Binding-site contacts:
Ligand atom C1' contacts residue GLY67 of chain 56.B at 4.4 Å.
Ligand atom OP1 contacts residue ARG208 of chain 60.C at 4.1 Å.
Ligand atom O2' contacts residue GLY67 of chain 56.B at 3.3 Å (h-bond).
Ligand atom OP1 contacts residue ARG208 of chain 56.B at 4.1 Å.
Ligand atom N3 contacts residue ARG65 of chain 56.B at 4.1 Å.
Ligand atom P contacts residue ARG208 of chain 60.C at 4.5 Å.
Ligand atom OP2 contacts residue ARG208 of chain 60.C at 4.4 Å.
Ligand atom O2' contacts residue ARG208 of chain 56.B at 4.1 Å.
Ligand atom O2' contacts residue ARG65 of chain 56.B at 4.3 Å.
Ligand atom O5' contacts residue ARG208 of chain 60.C at 4.0 Å.
Ligand atom OP1 contacts residue SER211 of chain 56.B at 4.3 Å.
Ligand atom O2' contacts residue ALA66 of chain 56.B at 3.6 Å.

A protein and the small-molecule ligand that binds it are described below.
Small molecule (SMILES): Nc1ncnc2c1ncn2[C@@H]1O[C@H](CO[P](=O)(O)O[C@H]2[C@@H](O)[C@H](n3cnc4c(N)ncnc43)O[C@@H]2CO[P](=O)(O)O[C@H]2[C@@H](O)[C@H](n3cnc4c(N)ncnc43)O[C@@H]2CO)[C@@H](O)[C@H]1O

Sequence of chain 56.B:
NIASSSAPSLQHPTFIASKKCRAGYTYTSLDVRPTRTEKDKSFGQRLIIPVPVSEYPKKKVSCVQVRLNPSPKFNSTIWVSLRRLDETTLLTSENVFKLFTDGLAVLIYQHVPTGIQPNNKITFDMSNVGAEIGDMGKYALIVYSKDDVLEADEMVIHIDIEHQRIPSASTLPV

Sequence of chain 60.C:
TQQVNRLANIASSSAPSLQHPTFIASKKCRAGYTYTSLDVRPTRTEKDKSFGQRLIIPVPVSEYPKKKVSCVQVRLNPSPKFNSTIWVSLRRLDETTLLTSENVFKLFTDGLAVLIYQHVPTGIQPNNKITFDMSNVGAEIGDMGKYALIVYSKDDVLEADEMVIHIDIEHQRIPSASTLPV